Sequence of chain 1.F:
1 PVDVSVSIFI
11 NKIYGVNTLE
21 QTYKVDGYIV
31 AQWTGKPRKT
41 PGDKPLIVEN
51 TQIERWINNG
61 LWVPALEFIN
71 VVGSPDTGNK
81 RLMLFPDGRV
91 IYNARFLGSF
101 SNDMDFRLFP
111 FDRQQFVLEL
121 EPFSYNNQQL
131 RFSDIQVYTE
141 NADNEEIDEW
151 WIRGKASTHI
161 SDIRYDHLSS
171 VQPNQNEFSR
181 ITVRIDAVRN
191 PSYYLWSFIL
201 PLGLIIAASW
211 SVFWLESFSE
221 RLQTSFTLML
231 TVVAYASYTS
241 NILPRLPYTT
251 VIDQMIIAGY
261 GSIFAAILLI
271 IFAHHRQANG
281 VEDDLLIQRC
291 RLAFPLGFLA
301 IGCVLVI

Sequence of chain 1.G:
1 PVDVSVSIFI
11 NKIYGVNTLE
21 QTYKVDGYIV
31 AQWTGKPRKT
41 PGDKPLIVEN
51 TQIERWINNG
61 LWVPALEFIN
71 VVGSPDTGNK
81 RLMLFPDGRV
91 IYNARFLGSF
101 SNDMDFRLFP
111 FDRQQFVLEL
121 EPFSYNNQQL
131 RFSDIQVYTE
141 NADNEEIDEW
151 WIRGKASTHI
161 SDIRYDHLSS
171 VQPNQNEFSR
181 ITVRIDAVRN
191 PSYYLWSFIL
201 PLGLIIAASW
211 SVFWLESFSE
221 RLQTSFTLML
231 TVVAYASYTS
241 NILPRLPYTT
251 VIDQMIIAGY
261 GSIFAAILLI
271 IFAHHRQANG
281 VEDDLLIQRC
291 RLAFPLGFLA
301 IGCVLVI

This small molecule binds to this protein.
Small molecule (SMILES): C[C@]12CC3CC(N)(C1)C[C@@](C)(C3)C2

Binding-site contacts:
Ligand atom N01 contacts residue PHE123 of chain 1.G at 4.0 Å.
Ligand atom C08 contacts residue TYR165 of chain 1.G at 3.6 Å (hydrophobic).
Ligand atom C05 contacts residue PHE123 of chain 1.G at 4.2 Å (hydrophobic).
Ligand atom C04 contacts residue PHE123 of chain 1.G at 4.1 Å (hydrophobic).
Ligand atom C05 contacts residue ARG81 of chain 1.F at 4.5 Å.
Ligand atom C12 contacts residue TYR165 of chain 1.G at 4.2 Å (hydrophobic).
Ligand atom C04 contacts residue TYR165 of chain 1.G at 4.5 Å (hydrophobic).
Ligand atom C09 contacts residue ARG81 of chain 1.F at 3.7 Å.
Ligand atom C07 contacts residue PHE123 of chain 1.G at 4.0 Å (hydrophobic).
Ligand atom C13 contacts residue TYR28 of chain 1.F at 4.1 Å (hydrophobic).
Ligand atom N01 contacts residue GLU121 of chain 1.G at 2.6 Å (salt-bridge).
Ligand atom N01 contacts residue ILE69 of chain 1.G at 4.4 Å.
Ligand atom C12 contacts residue LEU168 of chain 1.G at 3.9 Å (hydrophobic).
Ligand atom C07 contacts residue PHE178 of chain 1.G at 4.0 Å (hydrophobic).
Ligand atom C13 contacts residue TYR165 of chain 1.G at 4.2 Å (hydrophobic).
Ligand atom C03 contacts residue TYR28 of chain 1.F at 4.5 Å (hydrophobic).
Ligand atom C02 contacts residue PHE178 of chain 1.G at 4.4 Å (hydrophobic).
Ligand atom C11 contacts residue TYR28 of chain 1.F at 4.2 Å (hydrophobic).
Ligand atom C07 contacts residue GLU121 of chain 1.G at 3.6 Å.
Ligand atom C12 contacts residue PHE178 of chain 1.G at 3.6 Å (hydrophobic).
Ligand atom C11 contacts residue GLU67 of chain 1.G at 4.1 Å.
Ligand atom C07 contacts residue TYR165 of chain 1.G at 3.9 Å (hydrophobic).
Ligand atom C05 contacts residue TYR28 of chain 1.F at 4.2 Å (hydrophobic).
Ligand atom N01 contacts residue TYR165 of chain 1.G at 4.5 Å.
Ligand atom C06 contacts residue TYR165 of chain 1.G at 3.8 Å (hydrophobic).
Ligand atom N01 contacts residue GLU67 of chain 1.G at 4.0 Å.
Ligand atom C10 contacts residue TYR28 of chain 1.F at 3.7 Å (hydrophobic).
Ligand atom C02 contacts residue TYR165 of chain 1.G at 4.3 Å (hydrophobic).
Ligand atom C09 contacts residue PHE123 of chain 1.G at 4.1 Å (hydrophobic).
Ligand atom C11 contacts residue PHE123 of chain 1.G at 3.4 Å (hydrophobic).
Ligand atom C04 contacts residue PRO122 of chain 1.G at 4.3 Å (hydrophobic).
Ligand atom C08 contacts residue GLU121 of chain 1.G at 3.6 Å.
Ligand atom C03 contacts residue TYR165 of chain 1.G at 4.3 Å (hydrophobic).
Ligand atom C04 contacts residue GLU121 of chain 1.G at 3.4 Å.
Ligand atom N01 contacts residue PRO122 of chain 1.G at 3.2 Å (h-bond).
Ligand atom C05 contacts residue ASN93 of chain 1.F at 4.5 Å.
Ligand atom C08 contacts residue TYR28 of chain 1.F at 4.2 Å (hydrophobic).